Binding-site contacts:
Ligand atom C5 contacts residue ASN246 of chain 1.I at 3.7 Å.
Ligand atom N2 contacts residue ASN246 of chain 1.I at 2.9 Å (h-bond).
Ligand atom C1 contacts residue ASN246 of chain 1.I at 1.5 Å.
Ligand atom C7 contacts residue ASN246 of chain 1.I at 3.1 Å.
Ligand atom C2 contacts residue THR248 of chain 1.I at 3.6 Å.
Ligand atom C8 contacts residue ASN246 of chain 1.I at 3.4 Å.
Ligand atom N2 contacts residue THR248 of chain 1.I at 2.8 Å (h-bond).
Ligand atom O7 contacts residue ASN246 of chain 1.I at 3.2 Å (h-bond).
Ligand atom O5 contacts residue ASN246 of chain 1.I at 2.4 Å (h-bond).
Ligand atom C3 contacts residue THR248 of chain 1.I at 3.7 Å.
Ligand atom C2 contacts residue ASN246 of chain 1.I at 2.5 Å.
Ligand atom C7 contacts residue THR248 of chain 1.I at 3.6 Å.
Ligand atom C1 contacts residue ASN249 of chain 1.I at 4.0 Å.
Ligand atom O3 contacts residue THR248 of chain 1.I at 4.4 Å.
Ligand atom C8 contacts residue THR248 of chain 1.I at 3.5 Å.
Ligand atom C1 contacts residue THR248 of chain 1.I at 3.6 Å.
Ligand atom C4 contacts residue ASN246 of chain 1.I at 4.2 Å.
Ligand atom C8 contacts residue ILE247 of chain 1.I at 4.2 Å (hydrophobic).
Ligand atom O5 contacts residue ASN249 of chain 1.I at 4.1 Å.
Ligand atom C3 contacts residue ASN246 of chain 1.I at 3.8 Å.

Sequence of chain 1.I:
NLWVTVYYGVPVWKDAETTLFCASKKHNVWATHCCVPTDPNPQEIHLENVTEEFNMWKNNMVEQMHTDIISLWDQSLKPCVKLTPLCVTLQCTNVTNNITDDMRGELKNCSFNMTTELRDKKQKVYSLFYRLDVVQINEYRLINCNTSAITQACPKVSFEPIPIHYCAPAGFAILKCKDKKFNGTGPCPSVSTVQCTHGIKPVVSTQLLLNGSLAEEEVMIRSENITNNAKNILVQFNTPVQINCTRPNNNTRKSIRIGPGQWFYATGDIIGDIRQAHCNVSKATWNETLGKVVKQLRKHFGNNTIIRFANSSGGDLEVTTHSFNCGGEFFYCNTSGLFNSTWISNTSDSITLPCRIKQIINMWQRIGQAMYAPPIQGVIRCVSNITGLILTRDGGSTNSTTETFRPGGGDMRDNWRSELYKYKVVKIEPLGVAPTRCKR

A small-molecule ligand and the protein it binds are described below.
Small molecule (SMILES): CC(=O)N[C@H]1[C@H](O[C@H]2[C@H](O)[C@@H](NC(C)=O)CO[C@@H]2CO)O[C@H](CO)[C@@H](O)[C@@H]1O